Binding-site contacts:
Ligand atom O4 contacts residue DA1 of chain 1.A at 2.9 Å (h-bond).
Ligand atom O2 contacts residue DG2 of chain 1.A at 3.1 Å (h-bond).
Ligand atom O4 contacts residue DA3 of chain 1.A at 2.6 Å (h-bond).
Ligand atom OP2 contacts residue ALA30 of chain 1.C at 3.2 Å.
Ligand atom C7 contacts residue THR16 of chain 1.C at 2.7 Å.
Ligand atom N1 contacts residue DC8 of chain 1.A at 3.0 Å (h-bond).
Ligand atom N4 contacts residue DA1 of chain 1.A at 3.2 Å (h-bond).
Ligand atom N1 contacts residue DT4 of chain 1.A at 3.0 Å (h-bond).
Ligand atom O6 contacts residue DC8 of chain 1.A at 2.9 Å (h-bond).
Ligand atom N3 contacts residue DG2 of chain 1.A at 3.2 Å (h-bond).
Ligand atom O4 contacts residue DA7 of chain 1.A at 2.9 Å (h-bond).
Ligand atom OP1 contacts residue ARG56 of chain 1.C at 2.8 Å.
Ligand atom OP1 contacts residue TYR34 of chain 1.C at 3.0 Å.
Ligand atom N3 contacts residue DA3 of chain 1.A at 3.1 Å (h-bond).
Ligand atom OP2 contacts residue TYR34 of chain 1.C at 3.2 Å.
Ligand atom O2 contacts residue DG2 of chain 1.A at 2.7 Å (h-bond).
Ligand atom OP1 contacts residue ARG47 of chain 1.C at 3.1 Å (salt-bridge).
Ligand atom N4 contacts residue DG2 of chain 1.A at 2.8 Å (h-bond).
Ligand atom N3 contacts residue DG2 of chain 1.A at 3.0 Å (h-bond).
Ligand atom C2 contacts residue DG2 of chain 1.A at 3.2 Å.
Ligand atom N2 contacts residue DC8 of chain 1.A at 3.0 Å (h-bond).
Ligand atom N6 contacts residue LEU33 of chain 1.C at 3.2 Å.
Ligand atom N3 contacts residue DA5 of chain 1.A at 3.0 Å (h-bond).
Ligand atom C3' contacts residue GLN52 of chain 1.C at 3.2 Å.
Ligand atom N6 contacts residue DT4 of chain 1.A at 2.7 Å (h-bond).
Ligand atom O4 contacts residue DA5 of chain 1.A at 2.9 Å (h-bond).
Ligand atom OP2 contacts residue LEU37 of chain 1.C at 2.9 Å.
Ligand atom C4' contacts residue GLN52 of chain 1.C at 3.0 Å.
Ligand atom O5' contacts residue LEU37 of chain 1.C at 3.1 Å.
Ligand atom C4 contacts residue DA3 of chain 1.A at 3.1 Å.
Ligand atom O4 contacts residue DA6 of chain 1.A at 3.0 Å (h-bond).
Ligand atom C5' contacts residue GLN52 of chain 1.C at 3.0 Å.
Ligand atom OP2 contacts residue THR16 of chain 1.C at 3.1 Å.
Ligand atom OP1 contacts residue HIS38 of chain 1.C at 3.0 Å.
Ligand atom OP2 contacts residue HIS38 of chain 1.C at 3.1 Å (h-bond).
Ligand atom N3 contacts residue DA7 of chain 1.A at 3.0 Å (h-bond).
Ligand atom N3 contacts residue DA6 of chain 1.A at 3.0 Å (h-bond).
Ligand atom C7 contacts residue LEU33 of chain 1.C at 3.2 Å (hydrophobic).
Ligand atom O3' contacts residue GLN52 of chain 1.C at 3.0 Å (h-bond).
Ligand atom N3 contacts residue DA1 of chain 1.A at 3.0 Å (h-bond).

This protein binds this small molecule.
Small molecule (SMILES): Cc1cn([C@H]2C[C@H](O[P](=O)(O)OC[C@H]3O[C@@H](n4cnc5c4NC=NC5N)C[C@@H]3O[P](=O)(O)OC[C@H]3O[C@@H](n4cc(C)c(=O)[nH]c4=O)C[C@@H]3O[P](=O)(O)OC[C@H]3O[C@@H](n4ccc(N)nc4=O)C[C@@H]3O[P](=O)(O)OC[C@H]3O[C@@H](n4cc(C)c(=O)[nH]c4=O)C[C@@H]3O)[C@@H](CO[P](=O)(O)O[C@H]3C[C@H](n4cc(C)c(=O)[nH]c4=O)O[C@@H]3CO[P](=O)(O)O[C@H]3C[C@H](n4cc(C)c(=O)[nH]c4=O)O[C@@H]3CO[P](=O)(O)O[C@H]3C[C@H](n4cnc5c(=O)[nH]c(N)nc54)O[C@@H]3COP(=O)=O)O2)c(=O)[nH]c1=O

Sequence of chain 1.C:
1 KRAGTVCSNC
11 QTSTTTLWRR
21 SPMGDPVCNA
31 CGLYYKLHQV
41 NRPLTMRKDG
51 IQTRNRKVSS